A protein and the small-molecule ligand that binds it are described below.
Small molecule (SMILES): C[C@@H](C(=O)Nc1cnccc1-n1cccn1)c1cccc(Cl)c1

Sequence of chain 1.A:
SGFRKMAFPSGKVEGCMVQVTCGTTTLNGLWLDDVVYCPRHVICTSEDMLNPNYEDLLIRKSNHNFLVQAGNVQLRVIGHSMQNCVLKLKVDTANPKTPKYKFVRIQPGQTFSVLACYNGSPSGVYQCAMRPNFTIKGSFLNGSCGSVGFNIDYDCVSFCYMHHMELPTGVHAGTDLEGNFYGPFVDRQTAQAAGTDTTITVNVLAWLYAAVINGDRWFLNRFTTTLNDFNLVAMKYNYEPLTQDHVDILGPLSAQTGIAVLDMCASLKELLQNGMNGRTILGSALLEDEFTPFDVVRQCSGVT

Binding-site contacts:
Ligand atom C5 contacts residue PHE140 of chain 1.A at 3.0 Å (hydrophobic).
Ligand atom C16 contacts residue HIS41 of chain 1.A at 3.5 Å.
Ligand atom N1 contacts residue PHE140 of chain 1.A at 3.7 Å.
Ligand atom N1 contacts residue SER144 of chain 1.A at 3.8 Å.
Ligand atom C15 contacts residue MET49 of chain 1.A at 3.5 Å (hydrophobic).
Ligand atom C15 contacts residue MET165 of chain 1.A at 3.4 Å (hydrophobic).
Ligand atom C14 contacts residue ARG188 of chain 1.A at 3.7 Å.
Ligand atom N3 contacts residue ASN142 of chain 1.A at 3.6 Å (h-bond).
Ligand atom CL contacts residue HIS41 of chain 1.A at 3.5 Å.
Ligand atom C13 contacts residue GLN189 of chain 1.A at 3.5 Å.
Ligand atom C6 contacts residue PHE140 of chain 1.A at 3.7 Å (hydrophobic).
Ligand atom O contacts residue MET165 of chain 1.A at 3.5 Å.
Ligand atom C6 contacts residue LEU141 of chain 1.A at 3.7 Å (hydrophobic).
Ligand atom C12 contacts residue GLN189 of chain 1.A at 3.4 Å.
Ligand atom C13 contacts residue MET49 of chain 1.A at 3.7 Å (hydrophobic).
Ligand atom C10 contacts residue ASN142 of chain 1.A at 3.7 Å.
Ligand atom C5 contacts residue GLU166 of chain 1.A at 3.6 Å.
Ligand atom C14 contacts residue MET49 of chain 1.A at 3.4 Å (hydrophobic).
Ligand atom CL contacts residue HIS164 of chain 1.A at 3.8 Å.
Ligand atom N1 contacts residue GLU166 of chain 1.A at 3.7 Å.
Ligand atom C6 contacts residue GLU166 of chain 1.A at 3.6 Å.
Ligand atom C4 contacts residue HIS163 of chain 1.A at 3.3 Å.
Ligand atom C15 contacts residue HIS164 of chain 1.A at 3.8 Å.
Ligand atom C16 contacts residue MET49 of chain 1.A at 4.0 Å (hydrophobic).
Ligand atom C14 contacts residue GLN189 of chain 1.A at 4.0 Å.
Ligand atom C5 contacts residue LEU141 of chain 1.A at 3.8 Å (hydrophobic).
Ligand atom N contacts residue CYS145 of chain 1.A at 3.8 Å.
Ligand atom C16 contacts residue HIS164 of chain 1.A at 3.1 Å.
Ligand atom C6 contacts residue ASN142 of chain 1.A at 3.9 Å.
Ligand atom C15 contacts residue HIS41 of chain 1.A at 4.0 Å.
Ligand atom C14 contacts residue MET165 of chain 1.A at 3.6 Å (hydrophobic).
Ligand atom N1 contacts residue HIS163 of chain 1.A at 2.9 Å (h-bond).
Ligand atom CL contacts residue ASP187 of chain 1.A at 3.0 Å.
Ligand atom C16 contacts residue MET165 of chain 1.A at 3.5 Å (hydrophobic).
Ligand atom C4 contacts residue CYS145 of chain 1.A at 3.9 Å (hydrophobic).
Ligand atom C4 contacts residue GLU166 of chain 1.A at 3.8 Å.
Ligand atom C14 contacts residue ASP187 of chain 1.A at 4.0 Å.
Ligand atom CL contacts residue MET165 of chain 1.A at 3.6 Å.
Ligand atom O contacts residue GLU166 of chain 1.A at 3.3 Å (salt-bridge).
Ligand atom C13 contacts residue ARG188 of chain 1.A at 3.9 Å.